Binding-site contacts:
Ligand atom O3 contacts residue THR52 of chain 1.E at 4.0 Å.
Ligand atom O7 contacts residue ILE729 of chain 1.E at 3.2 Å.
Ligand atom C8 contacts residue ILE729 of chain 1.E at 3.7 Å (hydrophobic).
Ligand atom C6 contacts residue THR52 of chain 1.E at 4.5 Å.
Ligand atom O6 contacts residue GLY731 of chain 1.E at 3.9 Å.
Ligand atom O6 contacts residue LEU49 of chain 1.E at 3.4 Å.
Ligand atom C8 contacts residue LYS730 of chain 1.E at 4.2 Å.
Ligand atom N2 contacts residue ASP45 of chain 1.E at 3.8 Å.
Ligand atom C2 contacts residue ASN827 of chain 1.E at 2.5 Å.
Ligand atom N2 contacts residue ASN827 of chain 1.E at 2.8 Å (h-bond).
Ligand atom O5 contacts residue ASN827 of chain 1.E at 2.5 Å (h-bond).
Ligand atom C8 contacts residue ASN827 of chain 1.E at 4.0 Å.
Ligand atom O6 contacts residue THR52 of chain 1.E at 3.4 Å.
Ligand atom C5 contacts residue ASN827 of chain 1.E at 3.7 Å.
Ligand atom C8 contacts residue ARG834 of chain 1.E at 4.1 Å.
Ligand atom C6 contacts residue LYS730 of chain 1.E at 4.4 Å.
Ligand atom C8 contacts residue THR831 of chain 1.E at 4.3 Å.
Ligand atom C5 contacts residue LEU49 of chain 1.E at 4.0 Å (hydrophobic).
Ligand atom C1 contacts residue ASN827 of chain 1.E at 1.5 Å.
Ligand atom C8 contacts residue ASP45 of chain 1.E at 3.4 Å.
Ligand atom C7 contacts residue ASN827 of chain 1.E at 3.1 Å.
Ligand atom C7 contacts residue ILE729 of chain 1.E at 3.8 Å (hydrophobic).
Ligand atom C3 contacts residue ASN827 of chain 1.E at 3.8 Å.
Ligand atom C4 contacts residue ASN827 of chain 1.E at 4.3 Å.
Ligand atom C6 contacts residue LEU49 of chain 1.E at 4.3 Å (hydrophobic).
Ligand atom C7 contacts residue ASP45 of chain 1.E at 4.2 Å.
Ligand atom O7 contacts residue ASN827 of chain 1.E at 3.1 Å (h-bond).

The small molecule below binds the protein below.
Small molecule (SMILES): CC(=O)N[C@H]1[C@H](O[C@H]2[C@H](O)[C@@H](NC(C)=O)CO[C@@H]2CO)O[C@H](CO)[C@@H](O[C@@H]2O[C@H](CO)[C@@H](O)[C@H](O)[C@H]2NC(C)=O)[C@@H]1O

Sequence of chain 1.E:
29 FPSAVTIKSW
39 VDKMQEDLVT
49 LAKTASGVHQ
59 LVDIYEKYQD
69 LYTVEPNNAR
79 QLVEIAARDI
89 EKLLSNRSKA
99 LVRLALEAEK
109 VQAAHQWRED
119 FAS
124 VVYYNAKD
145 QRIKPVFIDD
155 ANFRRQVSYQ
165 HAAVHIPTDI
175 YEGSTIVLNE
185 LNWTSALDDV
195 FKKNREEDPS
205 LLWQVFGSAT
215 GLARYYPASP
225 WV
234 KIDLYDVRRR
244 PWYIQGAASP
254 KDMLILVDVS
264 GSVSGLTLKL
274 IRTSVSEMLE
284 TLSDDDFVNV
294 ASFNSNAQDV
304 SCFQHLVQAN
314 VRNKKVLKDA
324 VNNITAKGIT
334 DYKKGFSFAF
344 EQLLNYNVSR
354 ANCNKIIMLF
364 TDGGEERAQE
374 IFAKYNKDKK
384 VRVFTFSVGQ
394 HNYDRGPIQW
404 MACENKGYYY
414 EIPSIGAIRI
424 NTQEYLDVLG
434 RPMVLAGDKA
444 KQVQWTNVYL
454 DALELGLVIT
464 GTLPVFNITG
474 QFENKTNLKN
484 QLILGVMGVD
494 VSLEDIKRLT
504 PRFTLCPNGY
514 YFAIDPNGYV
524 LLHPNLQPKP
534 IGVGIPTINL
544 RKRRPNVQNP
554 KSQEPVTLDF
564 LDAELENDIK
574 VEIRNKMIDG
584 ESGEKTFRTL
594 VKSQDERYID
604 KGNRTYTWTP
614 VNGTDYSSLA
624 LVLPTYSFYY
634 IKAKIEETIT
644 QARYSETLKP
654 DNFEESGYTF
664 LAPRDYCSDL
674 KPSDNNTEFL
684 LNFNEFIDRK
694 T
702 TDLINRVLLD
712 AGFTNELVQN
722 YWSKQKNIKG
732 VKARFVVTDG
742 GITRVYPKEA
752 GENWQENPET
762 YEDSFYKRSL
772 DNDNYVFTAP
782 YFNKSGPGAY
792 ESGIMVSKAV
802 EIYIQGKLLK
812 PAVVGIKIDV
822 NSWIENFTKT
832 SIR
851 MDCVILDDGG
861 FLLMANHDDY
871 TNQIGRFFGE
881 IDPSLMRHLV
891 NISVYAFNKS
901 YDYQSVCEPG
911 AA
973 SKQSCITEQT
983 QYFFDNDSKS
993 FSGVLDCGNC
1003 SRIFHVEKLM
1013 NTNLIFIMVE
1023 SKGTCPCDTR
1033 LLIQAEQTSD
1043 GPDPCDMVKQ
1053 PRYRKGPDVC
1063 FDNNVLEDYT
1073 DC